Binding-site contacts:
Ligand atom O1 contacts residue ASP15 of chain 1.F at 2.6 Å (salt-bridge).
Ligand atom O6 contacts residue PHE157 of chain 1.F at 3.7 Å.
Ligand atom O2 contacts residue GLU112 of chain 1.F at 2.8 Å (salt-bridge).
Ligand atom C2 contacts residue GLU112 of chain 1.F at 3.5 Å.
Ligand atom O3 contacts residue ARG67 of chain 1.F at 2.9 Å (salt-bridge).
Ligand atom C3 contacts residue ASP66 of chain 1.F at 3.5 Å.
Ligand atom O2 contacts residue ASP66 of chain 1.F at 2.6 Å (salt-bridge).
Ligand atom C1 contacts residue TYR156 of chain 1.F at 3.5 Å (hydrophobic).
Ligand atom C5 contacts residue GLU154 of chain 1.F at 3.9 Å.
Ligand atom O4 contacts residue ARG67 of chain 1.F at 2.9 Å (salt-bridge).
Ligand atom O2 contacts residue MET331 of chain 1.F at 3.9 Å.
Ligand atom O2 contacts residue TRP231 of chain 1.F at 4.0 Å.
Ligand atom O2 contacts residue TRP63 of chain 1.F at 3.4 Å (h-bond).
Ligand atom O3 contacts residue TRP63 of chain 1.F at 3.3 Å (h-bond).
Ligand atom O3 contacts residue ASP66 of chain 1.F at 2.6 Å (salt-bridge).
Ligand atom C6 contacts residue TYR156 of chain 1.F at 3.8 Å (hydrophobic).
Ligand atom O2 contacts residue LYS16 of chain 1.F at 2.7 Å (salt-bridge).
Ligand atom C3 contacts residue TRP63 of chain 1.F at 3.6 Å (hydrophobic).
Ligand atom O2 contacts residue ALA64 of chain 1.F at 3.3 Å.
Ligand atom C6 contacts residue GLU154 of chain 1.F at 3.4 Å.
Ligand atom O3 contacts residue TRP341 of chain 1.F at 3.8 Å.
Ligand atom O3 contacts residue ALA64 of chain 1.F at 3.4 Å.
Ligand atom O4 contacts residue TRP341 of chain 1.F at 3.8 Å.
Ligand atom O5 contacts residue TYR156 of chain 1.F at 3.2 Å.
Ligand atom C2 contacts residue TRP231 of chain 1.F at 3.7 Å (hydrophobic).
Ligand atom O3 contacts residue GLU112 of chain 1.F at 3.9 Å.
Ligand atom C6 contacts residue TRP341 of chain 1.F at 3.5 Å (hydrophobic).
Ligand atom C6 contacts residue PRO155 of chain 1.F at 3.8 Å (hydrophobic).
Ligand atom O1 contacts residue ASN13 of chain 1.F at 3.5 Å (h-bond).
Ligand atom C2 contacts residue ASP66 of chain 1.F at 3.4 Å.
Ligand atom C4 contacts residue TRP341 of chain 1.F at 3.5 Å (hydrophobic).
Ligand atom C1 contacts residue LYS16 of chain 1.F at 3.6 Å.
Ligand atom C2 contacts residue LYS16 of chain 1.F at 3.7 Å.
Ligand atom O6 contacts residue GLU154 of chain 1.F at 2.7 Å (salt-bridge).
Ligand atom O6 contacts residue PRO155 of chain 1.F at 3.2 Å.
Ligand atom C1 contacts residue TRP231 of chain 1.F at 3.6 Å (hydrophobic).
Ligand atom C6 contacts residue PHE157 of chain 1.F at 4.0 Å (hydrophobic).
Ligand atom C1 contacts residue ASP15 of chain 1.F at 3.5 Å.
Ligand atom O1 contacts residue LYS16 of chain 1.F at 2.9 Å (salt-bridge).
Ligand atom O6 contacts residue TYR156 of chain 1.F at 3.1 Å (h-bond).

This small molecule binds to this protein.
Small molecule (SMILES): OC[C@H]1O[C@H](O[C@H]2[C@H](O)[C@@H](O)[C@@H](O)O[C@@H]2CO)[C@H](O)[C@@H](O)[C@@H]1O

Sequence of chain 1.F:
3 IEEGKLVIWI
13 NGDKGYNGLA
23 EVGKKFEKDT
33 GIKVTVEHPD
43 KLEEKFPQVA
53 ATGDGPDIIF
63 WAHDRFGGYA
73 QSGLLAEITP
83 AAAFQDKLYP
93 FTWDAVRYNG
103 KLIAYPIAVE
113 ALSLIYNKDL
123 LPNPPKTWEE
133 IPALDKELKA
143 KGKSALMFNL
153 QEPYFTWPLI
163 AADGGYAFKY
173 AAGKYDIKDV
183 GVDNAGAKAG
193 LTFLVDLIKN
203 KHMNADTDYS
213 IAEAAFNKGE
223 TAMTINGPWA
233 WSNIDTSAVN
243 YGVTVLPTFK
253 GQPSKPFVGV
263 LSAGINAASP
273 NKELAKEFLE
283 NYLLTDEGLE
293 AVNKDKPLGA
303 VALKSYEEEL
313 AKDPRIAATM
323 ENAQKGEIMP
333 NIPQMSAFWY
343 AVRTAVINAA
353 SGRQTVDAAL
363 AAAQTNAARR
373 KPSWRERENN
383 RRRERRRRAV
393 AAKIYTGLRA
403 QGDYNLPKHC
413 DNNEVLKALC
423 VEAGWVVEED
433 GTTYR